This protein binds this small molecule.
Small molecule (SMILES): NC(=O)c1cc(-c2ccc(Cl)c(Cl)c2)cc2c1[nH]c1ccc(C(=O)N3CCOCC3)cc12

Sequence of chain 1.A:
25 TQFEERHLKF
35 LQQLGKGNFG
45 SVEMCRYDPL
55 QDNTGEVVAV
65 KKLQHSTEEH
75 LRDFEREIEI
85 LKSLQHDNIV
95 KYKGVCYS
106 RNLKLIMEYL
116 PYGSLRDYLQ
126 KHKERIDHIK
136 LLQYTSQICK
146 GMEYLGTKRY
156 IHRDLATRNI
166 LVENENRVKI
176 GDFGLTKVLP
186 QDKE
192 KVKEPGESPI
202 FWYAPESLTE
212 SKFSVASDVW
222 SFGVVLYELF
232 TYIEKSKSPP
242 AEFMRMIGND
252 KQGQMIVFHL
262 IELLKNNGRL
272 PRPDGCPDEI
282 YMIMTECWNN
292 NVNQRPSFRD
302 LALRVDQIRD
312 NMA

Binding-site contacts:
Ligand atom C14 contacts residue LEU166 of chain 1.A at 3.7 Å (hydrophobic).
Ligand atom C7 contacts residue VAL46 of chain 1.A at 3.8 Å (hydrophobic).
Ligand atom CL1 contacts residue ASP177 of chain 1.A at 3.7 Å.
Ligand atom N27 contacts residue ALA63 of chain 1.A at 3.4 Å.
Ligand atom C20 contacts residue GLU113 of chain 1.A at 3.8 Å.
Ligand atom C16 contacts residue LEU38 of chain 1.A at 3.6 Å (hydrophobic).
Ligand atom C15 contacts residue LEU38 of chain 1.A at 3.8 Å (hydrophobic).
Ligand atom C21 contacts residue LEU38 of chain 1.A at 3.8 Å (hydrophobic).
Ligand atom C6 contacts residue LEU38 of chain 1.A at 3.7 Å (hydrophobic).
Ligand atom N27 contacts residue GLU113 of chain 1.A at 3.2 Å (salt-bridge).
Ligand atom C8 contacts residue VAL46 of chain 1.A at 3.7 Å (hydrophobic).
Ligand atom C20 contacts residue LEU115 of chain 1.A at 3.8 Å (hydrophobic).
Ligand atom N25 contacts residue TYR114 of chain 1.A at 3.7 Å.
Ligand atom C12 contacts residue LEU166 of chain 1.A at 3.8 Å (hydrophobic).
Ligand atom N25 contacts residue LEU115 of chain 1.A at 2.9 Å (h-bond).
Ligand atom C3 contacts residue GLY118 of chain 1.A at 3.5 Å.
Ligand atom C17 contacts residue VAL46 of chain 1.A at 3.6 Å (hydrophobic).
Ligand atom C7 contacts residue LEU166 of chain 1.A at 3.6 Å (hydrophobic).
Ligand atom O29 contacts residue LEU115 of chain 1.A at 2.7 Å (h-bond).
Ligand atom O29 contacts residue TYR114 of chain 1.A at 3.4 Å.
Ligand atom C15 contacts residue GLY118 of chain 1.A at 3.4 Å.
Ligand atom C4 contacts residue VAL46 of chain 1.A at 3.7 Å (hydrophobic).
Ligand atom C23 contacts residue GLN36 of chain 1.A at 3.3 Å.
Ligand atom C9 contacts residue LEU38 of chain 1.A at 3.8 Å (hydrophobic).
Ligand atom C2 contacts residue GLY118 of chain 1.A at 3.7 Å.
Ligand atom C6 contacts residue GLY118 of chain 1.A at 3.8 Å.
Ligand atom C3 contacts residue LEU115 of chain 1.A at 3.5 Å (hydrophobic).
Ligand atom C20 contacts residue ALA63 of chain 1.A at 3.5 Å (hydrophobic).
Ligand atom C18 contacts residue VAL46 of chain 1.A at 3.7 Å (hydrophobic).
Ligand atom C20 contacts residue LEU166 of chain 1.A at 3.8 Å (hydrophobic).
Ligand atom C4 contacts residue ASP177 of chain 1.A at 3.7 Å.
Ligand atom C15 contacts residue LEU115 of chain 1.A at 3.4 Å (hydrophobic).
Ligand atom CL2 contacts residue LYS40 of chain 1.A at 3.5 Å.
Ligand atom N27 contacts residue LEU166 of chain 1.A at 3.5 Å.
Ligand atom O29 contacts residue ALA63 of chain 1.A at 3.7 Å.
Ligand atom C10 contacts residue GLY118 of chain 1.A at 3.6 Å.
Ligand atom CL2 contacts residue GLY39 of chain 1.A at 3.5 Å.
Ligand atom N25 contacts residue LEU38 of chain 1.A at 3.7 Å.
Ligand atom O29 contacts residue GLU113 of chain 1.A at 3.4 Å (salt-bridge).
Ligand atom C3 contacts residue TYR114 of chain 1.A at 3.6 Å (hydrophobic).